Sequence of chain 1.B:
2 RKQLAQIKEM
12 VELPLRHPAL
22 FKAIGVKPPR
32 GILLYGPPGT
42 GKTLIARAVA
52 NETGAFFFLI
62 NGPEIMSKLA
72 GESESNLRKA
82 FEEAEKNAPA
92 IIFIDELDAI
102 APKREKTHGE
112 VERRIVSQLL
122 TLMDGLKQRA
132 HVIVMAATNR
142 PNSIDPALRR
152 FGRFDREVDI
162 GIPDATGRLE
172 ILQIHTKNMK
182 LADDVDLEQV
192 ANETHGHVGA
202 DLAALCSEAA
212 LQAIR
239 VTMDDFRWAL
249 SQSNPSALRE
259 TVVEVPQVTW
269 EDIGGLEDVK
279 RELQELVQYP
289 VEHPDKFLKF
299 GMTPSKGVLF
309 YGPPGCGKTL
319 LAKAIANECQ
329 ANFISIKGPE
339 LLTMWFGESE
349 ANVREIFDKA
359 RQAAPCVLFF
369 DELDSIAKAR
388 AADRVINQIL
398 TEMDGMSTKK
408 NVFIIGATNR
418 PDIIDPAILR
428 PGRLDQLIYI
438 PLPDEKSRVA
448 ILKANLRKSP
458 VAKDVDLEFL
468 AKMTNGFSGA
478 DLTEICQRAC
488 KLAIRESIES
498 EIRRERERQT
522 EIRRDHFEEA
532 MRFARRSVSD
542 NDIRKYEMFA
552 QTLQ

This protein binds this small molecule.
Small molecule (SMILES): Cc1cc2c(C(N)=O)cccc2n1-c1nc2c(c(NCc3ccccc3)n1)COCC2

Binding-site contacts:
Ligand atom O01 contacts residue THR480 of chain 1.B at 2.6 Å (h-bond).
Ligand atom C13 contacts residue LEU318 of chain 1.B at 3.6 Å (hydrophobic).
Ligand atom N30 contacts residue ALA451 of chain 1.B at 3.6 Å.
Ligand atom C09 contacts residue THR480 of chain 1.B at 3.6 Å.
Ligand atom N14 contacts residue ILE448 of chain 1.B at 3.5 Å.
Ligand atom C27 contacts residue VAL266 of chain 1.B at 3.7 Å (hydrophobic).
Ligand atom C05 contacts residue CYS314 of chain 1.B at 3.5 Å (hydrophobic).
Ligand atom C15 contacts residue ALA451 of chain 1.B at 3.4 Å (hydrophobic).
Ligand atom N30 contacts residue LEU318 of chain 1.B at 3.1 Å.
Ligand atom C05 contacts residue GLY315 of chain 1.B at 3.4 Å.
Ligand atom C29 contacts residue LEU318 of chain 1.B at 3.1 Å (hydrophobic).
Ligand atom N16 contacts residue ILE448 of chain 1.B at 3.8 Å.
Ligand atom C02 contacts residue GLY476 of chain 1.B at 3.6 Å.
Ligand atom C20 contacts residue LEU274 of chain 1.B at 3.6 Å (hydrophobic).
Ligand atom O01 contacts residue ALA477 of chain 1.B at 3.1 Å.
Ligand atom C22 contacts residue GLY315 of chain 1.B at 3.5 Å.
Ligand atom C04 contacts residue GLY476 of chain 1.B at 3.6 Å.
Ligand atom C24 contacts residue LEU318 of chain 1.B at 3.5 Å (hydrophobic).
Ligand atom C19 contacts residue ILE448 of chain 1.B at 3.6 Å (hydrophobic).
Ligand atom O26 contacts residue ARG454 of chain 1.B at 3.3 Å (salt-bridge).
Ligand atom C02 contacts residue ALA477 of chain 1.B at 3.4 Å (hydrophobic).
Ligand atom N14 contacts residue ALA451 of chain 1.B at 3.5 Å.
Ligand atom C06 contacts residue ILE448 of chain 1.B at 3.8 Å (hydrophobic).
Ligand atom C25 contacts residue ASP270 of chain 1.B at 3.7 Å.
Ligand atom O01 contacts residue GLY476 of chain 1.B at 3.3 Å.
Ligand atom N16 contacts residue ASP270 of chain 1.B at 3.6 Å (salt-bridge).
Ligand atom C07 contacts residue ILE448 of chain 1.B at 3.8 Å (hydrophobic).
Ligand atom C21 contacts residue GLY315 of chain 1.B at 3.5 Å.
Ligand atom C23 contacts residue LEU318 of chain 1.B at 3.7 Å (hydrophobic).
Ligand atom C13 contacts residue ALA451 of chain 1.B at 3.6 Å (hydrophobic).
Ligand atom C02 contacts residue THR480 of chain 1.B at 3.6 Å.
Ligand atom C24 contacts residue ALA451 of chain 1.B at 3.4 Å (hydrophobic).
Ligand atom C20 contacts residue ILE448 of chain 1.B at 3.7 Å (hydrophobic).
Ligand atom C29 contacts residue ALA451 of chain 1.B at 3.5 Å (hydrophobic).
Ligand atom C11 contacts residue ASN452 of chain 1.B at 3.3 Å.
Ligand atom N16 contacts residue ALA447 of chain 1.B at 3.8 Å.
Ligand atom C17 contacts residue ILE271 of chain 1.B at 3.4 Å (hydrophobic).
Ligand atom C28 contacts residue LEU318 of chain 1.B at 3.5 Å (hydrophobic).
Ligand atom C04 contacts residue CYS314 of chain 1.B at 3.6 Å (hydrophobic).
Ligand atom C17 contacts residue ASP270 of chain 1.B at 3.2 Å.